Sequence of chain 1.A:
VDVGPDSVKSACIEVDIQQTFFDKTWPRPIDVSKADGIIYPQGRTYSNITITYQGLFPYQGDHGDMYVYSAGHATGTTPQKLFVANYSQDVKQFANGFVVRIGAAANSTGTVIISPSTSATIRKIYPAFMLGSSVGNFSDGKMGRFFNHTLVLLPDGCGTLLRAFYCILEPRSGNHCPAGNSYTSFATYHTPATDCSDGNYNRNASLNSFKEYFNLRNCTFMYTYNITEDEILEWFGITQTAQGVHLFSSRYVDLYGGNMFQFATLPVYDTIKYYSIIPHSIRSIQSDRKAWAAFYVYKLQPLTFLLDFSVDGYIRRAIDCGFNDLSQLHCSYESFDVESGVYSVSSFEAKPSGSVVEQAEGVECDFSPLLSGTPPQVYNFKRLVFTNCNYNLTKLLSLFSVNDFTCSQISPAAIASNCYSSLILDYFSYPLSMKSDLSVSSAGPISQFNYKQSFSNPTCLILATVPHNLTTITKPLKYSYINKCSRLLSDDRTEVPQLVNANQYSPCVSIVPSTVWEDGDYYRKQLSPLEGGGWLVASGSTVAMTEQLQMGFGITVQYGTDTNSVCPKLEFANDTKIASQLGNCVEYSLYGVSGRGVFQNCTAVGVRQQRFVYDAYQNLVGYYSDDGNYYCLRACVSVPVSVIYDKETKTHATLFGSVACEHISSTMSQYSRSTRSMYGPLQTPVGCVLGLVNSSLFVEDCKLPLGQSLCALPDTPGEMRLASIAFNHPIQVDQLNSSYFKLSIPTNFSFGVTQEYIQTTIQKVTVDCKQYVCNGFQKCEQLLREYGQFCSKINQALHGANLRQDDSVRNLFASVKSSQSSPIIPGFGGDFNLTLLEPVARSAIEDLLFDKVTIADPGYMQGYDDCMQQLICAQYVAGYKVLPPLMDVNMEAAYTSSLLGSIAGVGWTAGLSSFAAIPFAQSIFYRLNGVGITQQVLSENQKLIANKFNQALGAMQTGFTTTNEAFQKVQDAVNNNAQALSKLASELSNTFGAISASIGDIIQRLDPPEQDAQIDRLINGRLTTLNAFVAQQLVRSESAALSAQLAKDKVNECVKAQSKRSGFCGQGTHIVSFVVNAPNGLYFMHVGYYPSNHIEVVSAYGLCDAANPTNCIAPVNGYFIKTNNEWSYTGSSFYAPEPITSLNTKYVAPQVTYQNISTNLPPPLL

Binding-site contacts:
Ligand atom C3 contacts residue VAL24 of chain 1.A at 4.4 Å (hydrophobic).
Ligand atom O6 contacts residue GLY25 of chain 1.A at 3.7 Å.
Ligand atom O7 contacts residue PRO26 of chain 1.A at 3.4 Å.
Ligand atom O3 contacts residue PHE242 of chain 1.A at 4.5 Å.
Ligand atom C7 contacts residue ASN225 of chain 1.A at 3.9 Å.
Ligand atom C6 contacts residue GLY25 of chain 1.A at 3.7 Å.
Ligand atom C4 contacts residue ASN225 of chain 1.A at 4.2 Å.
Ligand atom C1 contacts residue VAL24 of chain 1.A at 3.7 Å (hydrophobic).
Ligand atom O6 contacts residue PRO26 of chain 1.A at 3.9 Å.
Ligand atom O5 contacts residue VAL24 of chain 1.A at 4.2 Å.
Ligand atom C5 contacts residue VAL24 of chain 1.A at 3.8 Å (hydrophobic).
Ligand atom C3 contacts residue ASN225 of chain 1.A at 3.9 Å.
Ligand atom C8 contacts residue ASN229 of chain 1.A at 3.1 Å.
Ligand atom O4 contacts residue VAL22 of chain 1.A at 4.5 Å.
Ligand atom C4 contacts residue ASP23 of chain 1.A at 3.3 Å.
Ligand atom O4 contacts residue ASP23 of chain 1.A at 2.3 Å (salt-bridge).
Ligand atom C3 contacts residue ASP23 of chain 1.A at 3.4 Å.
Ligand atom C4 contacts residue VAL24 of chain 1.A at 3.8 Å (hydrophobic).
Ligand atom O3 contacts residue ASP23 of chain 1.A at 3.0 Å (salt-bridge).
Ligand atom C6 contacts residue PRO26 of chain 1.A at 4.2 Å (hydrophobic).
Ligand atom O3 contacts residue VAL24 of chain 1.A at 4.2 Å.
Ligand atom C8 contacts residue ASN225 of chain 1.A at 4.2 Å.
Ligand atom O3 contacts residue PRO26 of chain 1.A at 4.3 Å.
Ligand atom O3 contacts residue MET243 of chain 1.A at 3.8 Å.
Ligand atom O2 contacts residue VAL24 of chain 1.A at 4.4 Å.
Ligand atom O5 contacts residue ASN225 of chain 1.A at 2.3 Å (h-bond).
Ligand atom C1 contacts residue ASN225 of chain 1.A at 1.4 Å.
Ligand atom C3 contacts residue VAL24 of chain 1.A at 4.5 Å (hydrophobic).
Ligand atom C2 contacts residue VAL24 of chain 1.A at 4.4 Å (hydrophobic).
Ligand atom C8 contacts residue PRO26 of chain 1.A at 4.5 Å (hydrophobic).
Ligand atom C2 contacts residue ASN225 of chain 1.A at 2.7 Å.
Ligand atom C2 contacts residue MET243 of chain 1.A at 4.5 Å (hydrophobic).
Ligand atom C1 contacts residue ARG184 of chain 1.A at 4.3 Å.
Ligand atom C5 contacts residue ASN225 of chain 1.A at 3.5 Å.
Ligand atom O6 contacts residue ARG184 of chain 1.A at 3.9 Å.
Ligand atom N2 contacts residue ASN225 of chain 1.A at 2.9 Å (h-bond).
Ligand atom O5 contacts residue ARG184 of chain 1.A at 3.7 Å.
Ligand atom O2 contacts residue MET243 of chain 1.A at 4.1 Å.
Ligand atom C6 contacts residue VAL24 of chain 1.A at 4.1 Å (hydrophobic).

This small molecule binds to this protein.
Small molecule (SMILES): CC(=O)N[C@H]1[C@H](O[C@H]2[C@H](O)[C@@H](NC(C)=O)CO[C@@H]2CO)O[C@H](CO)[C@@H](O[C@@H]2O[C@H](CO[C@H]3O[C@H](CO)[C@@H](O)[C@H](O)[C@@H]3O)[C@@H](O)[C@H](O)[C@@H]2O)[C@@H]1O